Binding-site contacts:
Ligand atom O6 contacts residue SER278 of chain 1.C at 2.6 Å (h-bond).
Ligand atom O6 contacts residue LYS275 of chain 1.C at 4.4 Å.
Ligand atom O4 contacts residue ALA279 of chain 1.C at 4.5 Å.
Ligand atom N2 contacts residue ASN276 of chain 1.C at 2.9 Å (h-bond).
Ligand atom C3 contacts residue ALA279 of chain 1.C at 4.3 Å (hydrophobic).
Ligand atom C5 contacts residue ASN276 of chain 1.C at 3.8 Å.
Ligand atom C6 contacts residue GLU277 of chain 1.C at 4.1 Å.
Ligand atom O6 contacts residue GLU277 of chain 1.C at 2.8 Å (salt-bridge).
Ligand atom C2 contacts residue ASN276 of chain 1.C at 2.5 Å.
Ligand atom O4 contacts residue SER278 of chain 1.C at 3.3 Å.
Ligand atom O6 contacts residue ASN276 of chain 1.C at 3.4 Å.
Ligand atom C6 contacts residue SER278 of chain 1.C at 3.8 Å.
Ligand atom O3 contacts residue ALA279 of chain 1.C at 3.5 Å.
Ligand atom C4 contacts residue ALA279 of chain 1.C at 4.0 Å (hydrophobic).
Ligand atom C2 contacts residue ALA279 of chain 1.C at 4.2 Å (hydrophobic).
Ligand atom O5 contacts residue GLU277 of chain 1.C at 4.2 Å.
Ligand atom C5 contacts residue SER278 of chain 1.C at 4.4 Å.
Ligand atom C4 contacts residue ASN276 of chain 1.C at 4.3 Å.
Ligand atom C3 contacts residue ASN276 of chain 1.C at 3.9 Å.
Ligand atom C1 contacts residue ASN276 of chain 1.C at 1.5 Å.
Ligand atom O5 contacts residue ASN276 of chain 1.C at 2.5 Å (h-bond).
Ligand atom C7 contacts residue ASN276 of chain 1.C at 4.2 Å.
Ligand atom O6 contacts residue ALA279 of chain 1.C at 4.2 Å.
Ligand atom C4 contacts residue SER278 of chain 1.C at 3.7 Å.

Sequence of chain 1.C:
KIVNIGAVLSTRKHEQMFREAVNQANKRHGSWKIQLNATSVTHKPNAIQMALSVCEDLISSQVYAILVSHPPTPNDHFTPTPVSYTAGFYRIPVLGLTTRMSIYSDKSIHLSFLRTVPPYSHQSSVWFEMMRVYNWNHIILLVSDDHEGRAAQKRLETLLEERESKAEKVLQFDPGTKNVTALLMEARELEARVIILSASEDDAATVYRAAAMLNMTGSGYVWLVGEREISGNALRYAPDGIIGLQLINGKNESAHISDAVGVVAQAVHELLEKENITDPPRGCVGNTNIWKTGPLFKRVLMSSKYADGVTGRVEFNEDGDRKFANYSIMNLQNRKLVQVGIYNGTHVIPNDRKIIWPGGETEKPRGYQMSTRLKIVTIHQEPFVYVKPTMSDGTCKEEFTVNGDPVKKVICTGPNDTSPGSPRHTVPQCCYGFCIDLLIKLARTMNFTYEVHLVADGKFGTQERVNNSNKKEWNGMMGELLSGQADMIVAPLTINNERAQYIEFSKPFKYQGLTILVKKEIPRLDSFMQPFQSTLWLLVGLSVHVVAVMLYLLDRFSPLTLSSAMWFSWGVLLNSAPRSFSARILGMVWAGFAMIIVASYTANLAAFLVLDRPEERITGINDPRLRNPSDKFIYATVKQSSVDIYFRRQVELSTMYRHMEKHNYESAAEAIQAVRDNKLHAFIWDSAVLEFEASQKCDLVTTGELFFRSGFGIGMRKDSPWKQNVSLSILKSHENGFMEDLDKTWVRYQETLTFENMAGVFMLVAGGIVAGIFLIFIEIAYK

The protein below binds the small molecule below.
Small molecule (SMILES): CC(=O)N[C@@H]1[C@@H](O)[C@H](O)[C@@H](CO)O[C@H]1O